A protein and the small-molecule ligand that binds it are described below.
Small molecule (SMILES): CC(=O)N[C@@H]1[C@@H](O)[C@H](O)[C@@H](CO)O[C@H]1O

Binding-site contacts:
Ligand atom O3 contacts residue ARG337 of chain 1.C at 4.1 Å.
Ligand atom O5 contacts residue GLY336 of chain 1.C at 4.2 Å.
Ligand atom O7 contacts residue ASN350 of chain 1.C at 3.4 Å (h-bond).
Ligand atom O5 contacts residue THR335 of chain 1.C at 4.0 Å.
Ligand atom C3 contacts residue ASN350 of chain 1.C at 3.9 Å.
Ligand atom O7 contacts residue GLY369 of chain 1.C at 3.2 Å (h-bond).
Ligand atom C4 contacts residue ARG337 of chain 1.C at 4.2 Å.
Ligand atom C8 contacts residue PHE348 of chain 1.C at 4.4 Å (hydrophobic).
Ligand atom N2 contacts residue ASN368 of chain 1.C at 3.5 Å (h-bond).
Ligand atom O7 contacts residue ASN368 of chain 1.C at 3.9 Å.
Ligand atom O5 contacts residue ASN350 of chain 1.C at 2.3 Å (h-bond).
Ligand atom N2 contacts residue PHE348 of chain 1.C at 4.5 Å.
Ligand atom C1 contacts residue ASN350 of chain 1.C at 1.4 Å.
Ligand atom C2 contacts residue ASN350 of chain 1.C at 2.5 Å.
Ligand atom C2 contacts residue PHE348 of chain 1.C at 4.3 Å (hydrophobic).
Ligand atom C7 contacts residue ASN368 of chain 1.C at 3.9 Å.
Ligand atom C7 contacts residue ASN350 of chain 1.C at 3.4 Å.
Ligand atom C6 contacts residue GLY336 of chain 1.C at 3.9 Å.
Ligand atom O7 contacts residue PHE348 of chain 1.C at 2.9 Å (h-bond).
Ligand atom C7 contacts residue PHE348 of chain 1.C at 3.9 Å (hydrophobic).
Ligand atom C4 contacts residue ASN350 of chain 1.C at 4.2 Å.
Ligand atom C8 contacts residue GLY369 of chain 1.C at 3.5 Å.
Ligand atom C7 contacts residue GLY369 of chain 1.C at 3.6 Å.
Ligand atom C4 contacts residue GLY336 of chain 1.C at 3.8 Å.
Ligand atom C8 contacts residue ASN368 of chain 1.C at 4.0 Å.
Ligand atom C5 contacts residue GLY336 of chain 1.C at 4.2 Å.
Ligand atom C5 contacts residue ASN350 of chain 1.C at 3.7 Å.
Ligand atom N2 contacts residue ASN350 of chain 1.C at 2.7 Å (h-bond).
Ligand atom O7 contacts residue ALA349 of chain 1.C at 4.0 Å.

Sequence of chain 1.C:
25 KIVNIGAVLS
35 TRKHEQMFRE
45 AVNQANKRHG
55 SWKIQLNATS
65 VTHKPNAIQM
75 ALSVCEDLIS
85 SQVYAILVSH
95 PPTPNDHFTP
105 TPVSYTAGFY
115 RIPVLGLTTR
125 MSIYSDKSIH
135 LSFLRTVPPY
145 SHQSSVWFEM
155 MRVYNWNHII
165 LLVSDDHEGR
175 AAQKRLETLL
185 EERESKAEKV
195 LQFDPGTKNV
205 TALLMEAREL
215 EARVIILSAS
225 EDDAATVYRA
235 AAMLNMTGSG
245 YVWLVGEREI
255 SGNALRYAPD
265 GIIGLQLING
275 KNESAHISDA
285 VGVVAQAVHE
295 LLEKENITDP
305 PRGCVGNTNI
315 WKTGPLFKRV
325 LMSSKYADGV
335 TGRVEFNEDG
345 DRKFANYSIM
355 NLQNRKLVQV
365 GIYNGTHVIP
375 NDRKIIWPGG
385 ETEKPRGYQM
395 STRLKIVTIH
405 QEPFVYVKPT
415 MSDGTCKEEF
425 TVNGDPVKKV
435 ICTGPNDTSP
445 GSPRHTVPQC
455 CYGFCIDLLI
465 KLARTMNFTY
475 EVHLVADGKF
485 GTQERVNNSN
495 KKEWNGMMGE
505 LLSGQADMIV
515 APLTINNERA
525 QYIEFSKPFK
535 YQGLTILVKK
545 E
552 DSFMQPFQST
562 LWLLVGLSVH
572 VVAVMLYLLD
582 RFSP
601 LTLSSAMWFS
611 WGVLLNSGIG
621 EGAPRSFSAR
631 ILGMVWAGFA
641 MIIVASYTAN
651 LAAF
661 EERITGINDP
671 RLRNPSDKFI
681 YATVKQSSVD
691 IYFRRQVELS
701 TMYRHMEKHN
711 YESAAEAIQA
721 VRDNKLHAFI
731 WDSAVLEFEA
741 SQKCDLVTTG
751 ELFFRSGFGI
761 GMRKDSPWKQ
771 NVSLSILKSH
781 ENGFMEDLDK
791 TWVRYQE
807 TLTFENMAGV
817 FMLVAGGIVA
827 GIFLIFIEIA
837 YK